Sequence of chain 1.D:
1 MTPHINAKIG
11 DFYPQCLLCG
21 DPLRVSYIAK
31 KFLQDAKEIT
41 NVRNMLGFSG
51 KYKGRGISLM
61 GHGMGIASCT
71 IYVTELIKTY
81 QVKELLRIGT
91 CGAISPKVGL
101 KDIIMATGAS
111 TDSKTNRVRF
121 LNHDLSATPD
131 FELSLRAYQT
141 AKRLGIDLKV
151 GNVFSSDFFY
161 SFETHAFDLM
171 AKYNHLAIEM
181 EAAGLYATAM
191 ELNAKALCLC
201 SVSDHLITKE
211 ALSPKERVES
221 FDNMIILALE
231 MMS

The small molecule below binds the protein below.
Small molecule (SMILES): Nc1ncnc2c([C@@H]3O[C@H](CO)[C@@H](O)[C@H]3O)n[nH]c12

Sequence of chain 1.A:
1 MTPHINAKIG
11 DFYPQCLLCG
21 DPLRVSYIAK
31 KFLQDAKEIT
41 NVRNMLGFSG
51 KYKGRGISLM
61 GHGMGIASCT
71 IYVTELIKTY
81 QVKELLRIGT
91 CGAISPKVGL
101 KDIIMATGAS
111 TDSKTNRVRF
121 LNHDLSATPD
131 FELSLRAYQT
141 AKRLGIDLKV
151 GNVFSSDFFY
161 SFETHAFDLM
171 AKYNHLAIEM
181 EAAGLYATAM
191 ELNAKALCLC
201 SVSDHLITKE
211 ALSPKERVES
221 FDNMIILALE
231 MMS

Binding-site contacts:
Ligand atom C2 contacts residue CYS91 of chain 1.D at 3.5 Å (hydrophobic).
Ligand atom N1 contacts residue CYS91 of chain 1.D at 3.7 Å.
Ligand atom N1 contacts residue ASP204 of chain 1.D at 3.8 Å.
Ligand atom N3 contacts residue THR90 of chain 1.D at 3.3 Å (h-bond).
Ligand atom C6 contacts residue GLY92 of chain 1.D at 3.5 Å.
Ligand atom C2' contacts residue THR90 of chain 1.D at 3.7 Å.
Ligand atom O5' contacts residue HIS4 of chain 1.A at 3.2 Å (h-bond).
Ligand atom C5' contacts residue MET64 of chain 1.D at 3.4 Å (hydrophobic).
Ligand atom N7 contacts residue PHE159 of chain 1.D at 3.6 Å.
Ligand atom C2 contacts residue SER203 of chain 1.D at 3.5 Å.
Ligand atom O3' contacts residue MET64 of chain 1.D at 3.9 Å.
Ligand atom O5' contacts residue PHE159 of chain 1.D at 3.2 Å.
Ligand atom O3' contacts residue GLU181 of chain 1.D at 2.4 Å (salt-bridge).
Ligand atom O2' contacts residue THR90 of chain 1.D at 3.5 Å (h-bond).
Ligand atom N8 contacts residue GLU179 of chain 1.D at 3.7 Å.
Ligand atom N6 contacts residue GLY92 of chain 1.D at 3.7 Å.
Ligand atom C5 contacts residue GLY92 of chain 1.D at 3.9 Å.
Ligand atom C1' contacts residue THR90 of chain 1.D at 3.2 Å.
Ligand atom C6 contacts residue PHE159 of chain 1.D at 3.9 Å (hydrophobic).
Ligand atom N7 contacts residue ILE178 of chain 1.D at 3.9 Å.
Ligand atom C2 contacts residue GLY92 of chain 1.D at 3.7 Å.
Ligand atom C2 contacts residue ASP204 of chain 1.D at 3.4 Å.
Ligand atom N8 contacts residue PHE159 of chain 1.D at 4.0 Å.
Ligand atom N1 contacts residue GLY92 of chain 1.D at 3.5 Å (h-bond).
Ligand atom C5 contacts residue ILE178 of chain 1.D at 4.0 Å (hydrophobic).
Ligand atom O2' contacts residue GLU181 of chain 1.D at 3.0 Å (salt-bridge).
Ligand atom C2' contacts residue GLU181 of chain 1.D at 3.4 Å.
Ligand atom O4' contacts residue THR90 of chain 1.D at 3.1 Å (h-bond).
Ligand atom C5' contacts residue ARG43 of chain 1.A at 3.5 Å.
Ligand atom N3 contacts residue CYS91 of chain 1.D at 3.6 Å (h-bond).
Ligand atom N6 contacts residue LEU206 of chain 1.D at 3.6 Å.
Ligand atom C5 contacts residue PHE159 of chain 1.D at 3.6 Å (hydrophobic).
Ligand atom C3' contacts residue GLU181 of chain 1.D at 3.6 Å.
Ligand atom C5' contacts residue HIS4 of chain 1.A at 3.5 Å.
Ligand atom C4' contacts residue ARG43 of chain 1.A at 3.5 Å.
Ligand atom O2' contacts residue ARG87 of chain 1.D at 3.2 Å (salt-bridge).
Ligand atom N8 contacts residue MET180 of chain 1.D at 3.8 Å.
Ligand atom C9 contacts residue THR90 of chain 1.D at 3.8 Å.
Ligand atom C2' contacts residue GLU179 of chain 1.D at 4.0 Å.
Ligand atom C4 contacts residue CYS91 of chain 1.D at 3.9 Å (hydrophobic).